Binding-site contacts:
Ligand atom O3 contacts residue ASP193 of chain 1.H at 4.3 Å.
Ligand atom O4 contacts residue GLY190 of chain 1.H at 3.9 Å.
Ligand atom O5 contacts residue GLY353 of chain 1.H at 3.7 Å.
Ligand atom C4 contacts residue ASP53 of chain 1.H at 3.3 Å.
Ligand atom O1 contacts residue ASP193 of chain 1.H at 3.7 Å.
Ligand atom O4 contacts residue TYR54 of chain 1.H at 3.9 Å.
Ligand atom C1 contacts residue ASP193 of chain 1.H at 3.3 Å.
Ligand atom O2 contacts residue ASP193 of chain 1.H at 2.5 Å (salt-bridge).
Ligand atom C2 contacts residue ASP193 of chain 1.H at 3.2 Å.
Ligand atom O1 contacts residue GLY353 of chain 1.H at 4.4 Å.
Ligand atom O6 contacts residue GLU50 of chain 1.H at 2.9 Å (salt-bridge).
Ligand atom O2 contacts residue CYS189 of chain 1.H at 3.3 Å.
Ligand atom C6 contacts residue HIS51 of chain 1.H at 4.1 Å.
Ligand atom C6 contacts residue GLY352 of chain 1.H at 4.0 Å.
Ligand atom O3 contacts residue ASP53 of chain 1.H at 2.8 Å (salt-bridge).
Ligand atom O3 contacts residue GLY190 of chain 1.H at 2.5 Å (h-bond).
Ligand atom O6 contacts residue HIS51 of chain 1.H at 2.9 Å (h-bond).
Ligand atom C3 contacts residue CYS189 of chain 1.H at 4.3 Å (hydrophobic).
Ligand atom C2 contacts residue CYS189 of chain 1.H at 3.8 Å (hydrophobic).
Ligand atom C3 contacts residue ASP53 of chain 1.H at 3.3 Å.
Ligand atom C2 contacts residue GLY190 of chain 1.H at 4.4 Å.
Ligand atom O4 contacts residue ASP53 of chain 1.H at 3.6 Å (salt-bridge).
Ligand atom O3 contacts residue ILE191 of chain 1.H at 4.3 Å.
Ligand atom C6 contacts residue GLU50 of chain 1.H at 3.4 Å.
Ligand atom C5 contacts residue GLU50 of chain 1.H at 4.1 Å.
Ligand atom C6 contacts residue GLY353 of chain 1.H at 4.0 Å.
Ligand atom O5 contacts residue GLY352 of chain 1.H at 4.2 Å.
Ligand atom C5 contacts residue GLY353 of chain 1.H at 4.4 Å.
Ligand atom O6 contacts residue GLY352 of chain 1.H at 4.4 Å.
Ligand atom C4 contacts residue GLY190 of chain 1.H at 4.4 Å.
Ligand atom C3 contacts residue GLY190 of chain 1.H at 3.8 Å.
Ligand atom C3 contacts residue ASP193 of chain 1.H at 3.5 Å.
Ligand atom O3 contacts residue CYS189 of chain 1.H at 3.5 Å.

A small-molecule ligand and the protein it binds are described below.
Small molecule (SMILES): OC[C@H]1O[C@@H](O)[C@H](O)[C@@H](O)[C@H]1O

Sequence of chain 1.H:
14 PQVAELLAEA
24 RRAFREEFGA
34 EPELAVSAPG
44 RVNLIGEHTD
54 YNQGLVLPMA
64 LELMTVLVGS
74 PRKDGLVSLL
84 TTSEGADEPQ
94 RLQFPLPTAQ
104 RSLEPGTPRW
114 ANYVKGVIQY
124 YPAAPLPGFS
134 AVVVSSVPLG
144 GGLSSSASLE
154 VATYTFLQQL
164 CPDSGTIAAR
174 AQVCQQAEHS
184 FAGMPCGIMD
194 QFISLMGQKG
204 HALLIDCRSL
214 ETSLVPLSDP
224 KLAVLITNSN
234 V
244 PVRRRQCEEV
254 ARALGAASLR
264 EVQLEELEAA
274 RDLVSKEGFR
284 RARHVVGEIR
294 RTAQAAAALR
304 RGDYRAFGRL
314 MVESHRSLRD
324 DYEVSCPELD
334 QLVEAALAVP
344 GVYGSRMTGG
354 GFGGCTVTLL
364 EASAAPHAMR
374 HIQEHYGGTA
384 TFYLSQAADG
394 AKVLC